Binding-site contacts:
Ligand atom CL1 contacts residue GLY17 of chain 1.A at 3.0 Å.
Ligand atom C29 contacts residue GLY14 of chain 1.A at 3.1 Å.
Ligand atom C10 contacts residue LEU135 of chain 1.A at 3.4 Å (hydrophobic).
Ligand atom O19 contacts residue LYS34 of chain 1.A at 3.4 Å (salt-bridge).
Ligand atom C12 contacts residue LEU135 of chain 1.A at 3.5 Å (hydrophobic).
Ligand atom F31 contacts residue VAL19 of chain 1.A at 3.4 Å.
Ligand atom N9 contacts residue LEU135 of chain 1.A at 3.6 Å.
Ligand atom C8 contacts residue LEU84 of chain 1.A at 3.6 Å (hydrophobic).
Ligand atom CL1 contacts residue TYR16 of chain 1.A at 3.3 Å.
Ligand atom C26 contacts residue ASP146 of chain 1.A at 3.2 Å.
Ligand atom F31 contacts residue VAL18 of chain 1.A at 3.7 Å.
Ligand atom N7 contacts residue LEU84 of chain 1.A at 2.8 Å (h-bond).
Ligand atom C8 contacts residue LEU135 of chain 1.A at 3.7 Å (hydrophobic).
Ligand atom N2 contacts residue LEU84 of chain 1.A at 3.7 Å.
Ligand atom C1 contacts residue PHE83 of chain 1.A at 3.7 Å (hydrophobic).
Ligand atom C28 contacts residue LYS34 of chain 1.A at 3.4 Å.
Ligand atom C1 contacts residue HIS85 of chain 1.A at 3.5 Å.
Ligand atom C5 contacts residue ASP87 of chain 1.A at 3.7 Å.
Ligand atom C3 contacts residue LEU84 of chain 1.A at 3.5 Å (hydrophobic).
Ligand atom C11 contacts residue ALA32 of chain 1.A at 3.6 Å (hydrophobic).
Ligand atom C10 contacts residue GLU82 of chain 1.A at 3.1 Å.
Ligand atom F31 contacts residue GLU13 of chain 1.A at 3.1 Å.
Ligand atom N9 contacts residue LEU84 of chain 1.A at 3.2 Å (h-bond).
Ligand atom C29 contacts residue GLU13 of chain 1.A at 3.5 Å.
Ligand atom CL1 contacts residue LYS34 of chain 1.A at 3.7 Å.
Ligand atom F31 contacts residue GLY17 of chain 1.A at 3.0 Å.
Ligand atom CL1 contacts residue GLY14 of chain 1.A at 3.4 Å.
Ligand atom C29 contacts residue VAL19 of chain 1.A at 3.6 Å (hydrophobic).
Ligand atom O24 contacts residue ASN133 of chain 1.A at 2.7 Å (h-bond).
Ligand atom C1 contacts residue LEU84 of chain 1.A at 3.5 Å (hydrophobic).
Ligand atom C30 contacts residue VAL19 of chain 1.A at 3.4 Å (hydrophobic).
Ligand atom C27 contacts residue LYS34 of chain 1.A at 3.1 Å.
Ligand atom F31 contacts residue GLY14 of chain 1.A at 2.6 Å.
Ligand atom C11 contacts residue LEU135 of chain 1.A at 3.4 Å (hydrophobic).
Ligand atom N13 contacts residue LEU135 of chain 1.A at 3.6 Å.
Ligand atom C28 contacts residue GLY14 of chain 1.A at 3.4 Å.
Ligand atom C10 contacts residue ALA32 of chain 1.A at 3.4 Å (hydrophobic).
Ligand atom C23 contacts residue ASN133 of chain 1.A at 3.2 Å.
Ligand atom C21 contacts residue ASN133 of chain 1.A at 3.6 Å.
Ligand atom C26 contacts residue LYS34 of chain 1.A at 3.2 Å.

This protein binds this small molecule.
Small molecule (SMILES): Cn1nccc1Nc1nccc(-c2ccn([C@H](CO)c3ccc(Cl)c(F)c3)c(=O)c2)n1

Sequence of chain 1.A:
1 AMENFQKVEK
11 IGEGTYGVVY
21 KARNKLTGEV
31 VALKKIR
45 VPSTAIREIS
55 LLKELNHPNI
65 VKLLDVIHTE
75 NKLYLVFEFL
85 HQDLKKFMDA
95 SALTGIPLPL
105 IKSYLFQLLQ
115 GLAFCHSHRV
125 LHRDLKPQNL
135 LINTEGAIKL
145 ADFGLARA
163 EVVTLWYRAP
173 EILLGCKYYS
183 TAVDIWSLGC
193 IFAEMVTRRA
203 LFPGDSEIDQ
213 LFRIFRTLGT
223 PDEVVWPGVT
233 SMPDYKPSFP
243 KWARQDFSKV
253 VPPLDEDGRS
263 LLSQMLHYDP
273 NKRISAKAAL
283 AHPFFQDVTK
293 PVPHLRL